Sequence of chain 1.C:
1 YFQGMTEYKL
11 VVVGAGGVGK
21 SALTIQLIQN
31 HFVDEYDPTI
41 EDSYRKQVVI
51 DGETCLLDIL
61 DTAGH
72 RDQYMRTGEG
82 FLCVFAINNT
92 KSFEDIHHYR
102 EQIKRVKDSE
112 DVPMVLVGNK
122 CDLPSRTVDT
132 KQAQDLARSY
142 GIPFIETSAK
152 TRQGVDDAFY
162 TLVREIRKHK

Binding-site contacts:
Ligand atom O13 contacts residue TYR75 of chain 1.C at 3.6 Å.
Ligand atom C14 contacts residue LEU60 of chain 1.C at 3.9 Å (hydrophobic).
Ligand atom C1 contacts residue LEU10 of chain 1.C at 4.0 Å (hydrophobic).
Ligand atom O15 contacts residue ASP58 of chain 1.C at 3.9 Å.
Ligand atom C8 contacts residue SER43 of chain 1.C at 3.7 Å.
Ligand atom C4 contacts residue THR78 of chain 1.C at 2.9 Å.
Ligand atom C21 contacts residue ARG45 of chain 1.C at 3.6 Å.
Ligand atom C24 contacts residue TYR44 of chain 1.C at 3.8 Å (hydrophobic).
Ligand atom C1 contacts residue ASP58 of chain 1.C at 3.6 Å.
Ligand atom C8 contacts residue ASP58 of chain 1.C at 3.6 Å.
Ligand atom C9 contacts residue ASP58 of chain 1.C at 3.6 Å.
Ligand atom C2 contacts residue VAL11 of chain 1.C at 3.7 Å (hydrophobic).
Ligand atom C23 contacts residue ARG45 of chain 1.C at 3.7 Å.
Ligand atom C9 contacts residue SER43 of chain 1.C at 3.6 Å.
Ligand atom O13 contacts residue THR78 of chain 1.C at 2.5 Å (h-bond).
Ligand atom N18 contacts residue ASP58 of chain 1.C at 4.0 Å.
Ligand atom C1 contacts residue LEU60 of chain 1.C at 3.9 Å (hydrophobic).
Ligand atom C7 contacts residue ASP58 of chain 1.C at 3.9 Å.
Ligand atom C8 contacts residue ILE59 of chain 1.C at 3.9 Å (hydrophobic).
Ligand atom C22 contacts residue ARG45 of chain 1.C at 3.6 Å.
Ligand atom C14 contacts residue TYR75 of chain 1.C at 3.4 Å (hydrophobic).
Ligand atom C3 contacts residue VAL11 of chain 1.C at 3.7 Å (hydrophobic).
Ligand atom C14 contacts residue THR78 of chain 1.C at 3.7 Å.
Ligand atom C10 contacts residue ASP58 of chain 1.C at 3.7 Å.
Ligand atom F17 contacts residue LYS9 of chain 1.C at 3.8 Å.
Ligand atom C3 contacts residue THR78 of chain 1.C at 3.2 Å.
Ligand atom C2 contacts residue LYS9 of chain 1.C at 3.8 Å.
Ligand atom C16 contacts residue ASP58 of chain 1.C at 3.3 Å.
Ligand atom C1 contacts residue LYS9 of chain 1.C at 4.0 Å.
Ligand atom C9 contacts residue TYR44 of chain 1.C at 3.8 Å (hydrophobic).
Ligand atom C2 contacts residue LEU10 of chain 1.C at 3.7 Å (hydrophobic).
Ligand atom C23 contacts residue TYR44 of chain 1.C at 3.8 Å (hydrophobic).
Ligand atom C11 contacts residue ASP58 of chain 1.C at 3.8 Å.
Ligand atom C16 contacts residue GLU7 of chain 1.C at 3.9 Å.
Ligand atom C23 contacts residue SER43 of chain 1.C at 3.9 Å.
Ligand atom C24 contacts residue ARG45 of chain 1.C at 4.0 Å.
Ligand atom C2 contacts residue LEU60 of chain 1.C at 3.9 Å (hydrophobic).
Ligand atom C20 contacts residue ARG45 of chain 1.C at 3.7 Å.
Ligand atom C5 contacts residue THR78 of chain 1.C at 3.8 Å.
Ligand atom C3 contacts residue GLY79 of chain 1.C at 4.0 Å.

The protein below binds the small molecule below.
Small molecule (SMILES): COc1cccc(-c2ccc(Nc3ccc(C[NH+](C)C)cc3)c(OC)c2F)c1